Sequence of chain 1.I:
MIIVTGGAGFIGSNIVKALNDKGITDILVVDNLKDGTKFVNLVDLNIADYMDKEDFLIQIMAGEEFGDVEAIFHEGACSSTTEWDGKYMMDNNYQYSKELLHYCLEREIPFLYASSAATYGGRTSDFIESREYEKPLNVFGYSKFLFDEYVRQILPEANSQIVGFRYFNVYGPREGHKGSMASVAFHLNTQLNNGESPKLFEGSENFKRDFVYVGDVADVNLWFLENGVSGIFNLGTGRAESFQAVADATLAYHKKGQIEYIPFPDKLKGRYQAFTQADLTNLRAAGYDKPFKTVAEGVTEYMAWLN

This small molecule binds to this protein.
Small molecule (SMILES): OC[C@H]1O[C@@H](O)[C@@H](O)[C@@H](O)[C@@H]1O

Binding-site contacts:
Ligand atom O2 contacts residue LYS225 of chain 1.I at 3.4 Å (salt-bridge).
Ligand atom C6 contacts residue NAP1 of chain 1.RA at 2.9 Å.
Ligand atom O3 contacts residue MET228 of chain 1.I at 3.7 Å.
Ligand atom C5 contacts residue NAP1 of chain 1.RA at 4.0 Å.
Ligand atom C4 contacts residue ADP1 of chain 1.SA at 4.2 Å.
Ligand atom C3 contacts residue MET228 of chain 1.I at 4.1 Å (hydrophobic).
Ligand atom O3 contacts residue SER126 of chain 1.I at 3.0 Å (h-bond).
Ligand atom O6 contacts residue SER163 of chain 1.I at 2.7 Å (h-bond).
Ligand atom C4 contacts residue SER126 of chain 1.I at 3.5 Å.
Ligand atom C2 contacts residue ADP1 of chain 1.SA at 2.3 Å.
Ligand atom O4 contacts residue NAP1 of chain 1.RA at 3.3 Å (h-bond).
Ligand atom C5 contacts residue SER126 of chain 1.I at 4.2 Å.
Ligand atom C3 contacts residue LYS225 of chain 1.I at 3.8 Å.
Ligand atom O5 contacts residue NAP1 of chain 1.RA at 4.0 Å.
Ligand atom C6 contacts residue PHE187 of chain 1.I at 3.7 Å (hydrophobic).
Ligand atom C4 contacts residue NAP1 of chain 1.RA at 3.8 Å.
Ligand atom O4 contacts residue SER126 of chain 1.I at 2.9 Å (h-bond).
Ligand atom O2 contacts residue ADP1 of chain 1.SA at 2.6 Å (h-bond).
Ligand atom C6 contacts residue SER163 of chain 1.I at 3.2 Å.
Ligand atom O2 contacts residue NAP1 of chain 1.RA at 3.1 Å (h-bond).
Ligand atom C5 contacts residue PHE187 of chain 1.I at 4.1 Å (hydrophobic).
Ligand atom O6 contacts residue NAP1 of chain 1.RA at 3.4 Å.
Ligand atom C1 contacts residue THR128 of chain 1.I at 3.9 Å.
Ligand atom C3 contacts residue ADP1 of chain 1.SA at 3.6 Å.
Ligand atom C3 contacts residue SER126 of chain 1.I at 3.0 Å.
Ligand atom C2 contacts residue MET228 of chain 1.I at 3.8 Å (hydrophobic).
Ligand atom O2 contacts residue MET228 of chain 1.I at 3.6 Å (h-bond).
Ligand atom C2 contacts residue LYS225 of chain 1.I at 4.0 Å.
Ligand atom C5 contacts residue THR128 of chain 1.I at 4.0 Å.
Ligand atom O3 contacts residue LYS225 of chain 1.I at 2.7 Å (salt-bridge).
Ligand atom C5 contacts residue ADP1 of chain 1.SA at 3.6 Å.
Ligand atom C1 contacts residue ADP1 of chain 1.SA at 1.4 Å.
Ligand atom O4 contacts residue PHE187 of chain 1.I at 3.5 Å.
Ligand atom O6 contacts residue ADP1 of chain 1.SA at 3.9 Å.
Ligand atom O6 contacts residue PHE187 of chain 1.I at 4.0 Å.
Ligand atom O5 contacts residue THR128 of chain 1.I at 4.3 Å.
Ligand atom O5 contacts residue ADP1 of chain 1.SA at 2.3 Å (h-bond).
Ligand atom C2 contacts residue SER126 of chain 1.I at 4.3 Å.
Ligand atom O6 contacts residue ALA165 of chain 1.I at 3.9 Å.
Ligand atom C4 contacts residue LYS225 of chain 1.I at 4.2 Å.